Binding-site contacts:
Ligand atom C1 contacts residue LEU919 of chain 1.B at 4.2 Å (hydrophobic).
Ligand atom C7 contacts residue GLN1068 of chain 1.B at 3.9 Å.
Ligand atom C4 contacts residue LEU919 of chain 1.B at 4.4 Å (hydrophobic).
Ligand atom O5 contacts residue GLN923 of chain 1.B at 4.4 Å.
Ligand atom C1 contacts residue ASN714 of chain 1.B at 1.4 Å.
Ligand atom C3 contacts residue ASN714 of chain 1.B at 3.8 Å.
Ligand atom C7 contacts residue ASN714 of chain 1.B at 3.3 Å.
Ligand atom C6 contacts residue LEU919 of chain 1.B at 4.3 Å (hydrophobic).
Ligand atom C2 contacts residue ASN714 of chain 1.B at 2.5 Å.
Ligand atom O4 contacts residue LEU919 of chain 1.B at 4.1 Å.
Ligand atom C5 contacts residue LEU919 of chain 1.B at 3.8 Å (hydrophobic).
Ligand atom C8 contacts residue ASN714 of chain 1.B at 4.5 Å.
Ligand atom C5 contacts residue GLN923 of chain 1.B at 4.4 Å.
Ligand atom C6 contacts residue GLN923 of chain 1.B at 4.2 Å.
Ligand atom O7 contacts residue ASN714 of chain 1.B at 3.3 Å (h-bond).
Ligand atom N2 contacts residue ASN714 of chain 1.B at 2.9 Å (h-bond).
Ligand atom O5 contacts residue ASN714 of chain 1.B at 2.4 Å (h-bond).
Ligand atom O7 contacts residue GLN1068 of chain 1.B at 2.9 Å (h-bond).
Ligand atom C1 contacts residue GLN1068 of chain 1.B at 3.8 Å.
Ligand atom N2 contacts residue GLN1068 of chain 1.B at 4.5 Å.
Ligand atom O6 contacts residue GLN923 of chain 1.B at 3.4 Å (h-bond).
Ligand atom C5 contacts residue ASN714 of chain 1.B at 3.7 Å.
Ligand atom O5 contacts residue GLN1068 of chain 1.B at 3.6 Å.
Ligand atom C3 contacts residue LEU919 of chain 1.B at 4.4 Å (hydrophobic).
Ligand atom C4 contacts residue ASN714 of chain 1.B at 4.2 Å.
Ligand atom C8 contacts residue THR713 of chain 1.B at 4.2 Å.
Ligand atom C2 contacts residue GLN1068 of chain 1.B at 4.2 Å.

A small-molecule ligand and the protein it binds are described below.
Small molecule (SMILES): CC(=O)N[C@@H]1[C@@H](O)[C@H](O)[C@@H](CO)O[C@H]1O

Sequence of chain 1.B:
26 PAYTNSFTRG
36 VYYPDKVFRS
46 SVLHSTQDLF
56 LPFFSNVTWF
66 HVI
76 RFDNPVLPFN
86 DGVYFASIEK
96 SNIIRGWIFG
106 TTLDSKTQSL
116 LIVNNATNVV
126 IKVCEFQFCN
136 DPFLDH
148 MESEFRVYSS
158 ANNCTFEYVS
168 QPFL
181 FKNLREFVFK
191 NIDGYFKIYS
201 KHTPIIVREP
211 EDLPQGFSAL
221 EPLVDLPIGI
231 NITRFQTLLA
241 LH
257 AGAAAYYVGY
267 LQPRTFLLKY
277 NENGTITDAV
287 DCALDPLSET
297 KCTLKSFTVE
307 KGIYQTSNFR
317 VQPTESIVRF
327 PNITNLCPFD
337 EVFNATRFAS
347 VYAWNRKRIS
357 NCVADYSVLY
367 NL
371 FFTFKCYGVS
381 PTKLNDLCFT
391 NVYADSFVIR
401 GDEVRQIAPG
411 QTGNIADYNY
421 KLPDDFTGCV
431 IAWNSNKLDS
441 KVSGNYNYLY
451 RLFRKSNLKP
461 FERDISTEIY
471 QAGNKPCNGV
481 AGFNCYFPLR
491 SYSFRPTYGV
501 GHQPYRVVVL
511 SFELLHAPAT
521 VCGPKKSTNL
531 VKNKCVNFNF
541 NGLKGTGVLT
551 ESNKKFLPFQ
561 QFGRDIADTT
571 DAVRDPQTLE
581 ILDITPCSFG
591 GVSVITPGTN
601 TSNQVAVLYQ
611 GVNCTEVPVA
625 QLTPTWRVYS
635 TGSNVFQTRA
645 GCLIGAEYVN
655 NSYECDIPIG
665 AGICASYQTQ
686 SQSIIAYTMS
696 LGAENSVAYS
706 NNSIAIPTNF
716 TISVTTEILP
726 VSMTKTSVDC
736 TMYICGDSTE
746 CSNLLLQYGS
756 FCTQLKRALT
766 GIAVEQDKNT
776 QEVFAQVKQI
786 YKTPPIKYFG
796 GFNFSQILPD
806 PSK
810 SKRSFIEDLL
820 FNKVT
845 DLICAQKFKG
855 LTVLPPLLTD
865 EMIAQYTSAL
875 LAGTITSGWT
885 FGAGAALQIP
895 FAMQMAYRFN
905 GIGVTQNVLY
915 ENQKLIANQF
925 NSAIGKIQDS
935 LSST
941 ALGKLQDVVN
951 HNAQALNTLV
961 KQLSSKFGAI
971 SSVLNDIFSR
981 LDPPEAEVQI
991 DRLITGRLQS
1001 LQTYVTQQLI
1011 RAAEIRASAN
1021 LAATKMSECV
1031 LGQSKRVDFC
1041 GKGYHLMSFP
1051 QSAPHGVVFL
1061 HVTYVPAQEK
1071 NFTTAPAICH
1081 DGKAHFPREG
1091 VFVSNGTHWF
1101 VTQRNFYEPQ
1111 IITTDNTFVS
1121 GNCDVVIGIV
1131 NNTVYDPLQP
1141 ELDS